Binding-site contacts:
Ligand atom CG contacts residue GLU1228 of chain 4.MA at 3.1 Å.
Ligand atom CD1 contacts residue ILE1053 of chain 4.A at 3.4 Å (hydrophobic).
Ligand atom C contacts residue ASN1069 of chain 4.A at 3.2 Å.
Ligand atom CD contacts residue GLU1228 of chain 4.MA at 3.0 Å.
Ligand atom CD1 contacts residue PHE1068 of chain 4.A at 3.4 Å (hydrophobic).
Ligand atom O contacts residue ILE1045 of chain 4.A at 3.6 Å.
Ligand atom N contacts residue GLN1074 of chain 4.A at 3.2 Å (h-bond).
Ligand atom O contacts residue THR1065 of chain 4.A at 3.6 Å.
Ligand atom CE1 contacts residue ARG1044 of chain 4.A at 3.5 Å.
Ligand atom CD contacts residue GLN1074 of chain 4.A at 3.5 Å.
Ligand atom O contacts residue ASN1069 of chain 4.A at 3.0 Å (h-bond).
Ligand atom O contacts residue ARG1049 of chain 4.A at 3.7 Å.
Ligand atom NH1 contacts residue ASP1073 of chain 4.A at 3.6 Å.
Ligand atom N contacts residue ASN1069 of chain 4.A at 2.9 Å (h-bond).
Ligand atom N contacts residue THR1065 of chain 4.A at 3.2 Å (h-bond).
Ligand atom CG contacts residue ILE1045 of chain 4.A at 3.5 Å (hydrophobic).
Ligand atom O contacts residue ARG1049 of chain 4.A at 3.7 Å.
Ligand atom O contacts residue THR1065 of chain 4.A at 3.2 Å.
Ligand atom CD1 contacts residue THR1065 of chain 4.A at 3.5 Å.
Ligand atom NH1 contacts residue ASN1069 of chain 4.A at 2.8 Å (h-bond).
Ligand atom CE contacts residue LYS1225 of chain 4.MA at 2.8 Å.
Ligand atom O contacts residue GLN1074 of chain 4.A at 3.0 Å (h-bond).
Ligand atom O contacts residue ASN1069 of chain 4.A at 3.3 Å (h-bond).
Ligand atom CZ contacts residue ARG1044 of chain 4.A at 3.2 Å.
Ligand atom O contacts residue ARG1049 of chain 4.A at 3.7 Å.
Ligand atom CB contacts residue GLN1074 of chain 4.A at 3.5 Å.
Ligand atom OG1 contacts residue ARG1049 of chain 4.A at 2.9 Å (salt-bridge).
Ligand atom CB contacts residue GLU1052 of chain 4.A at 3.1 Å.
Ligand atom CA contacts residue THR1065 of chain 4.A at 3.6 Å.
Ligand atom CA contacts residue ASN1069 of chain 4.A at 3.5 Å.
Ligand atom CG contacts residue GLU1052 of chain 4.A at 3.2 Å.
Ligand atom NZ contacts residue LYS1225 of chain 4.MA at 2.1 Å.
Ligand atom CG2 contacts residue PHE1068 of chain 4.A at 3.6 Å (hydrophobic).
Ligand atom CD1 contacts residue ARG1044 of chain 4.A at 3.1 Å.
Ligand atom CE contacts residue GLU1228 of chain 4.MA at 2.5 Å.
Ligand atom CD2 contacts residue ILE1045 of chain 4.A at 3.7 Å (hydrophobic).
Ligand atom NZ contacts residue GLU1228 of chain 4.MA at 2.9 Å.
Ligand atom NZ contacts residue ASP1073 of chain 4.A at 3.0 Å (salt-bridge).
Ligand atom NH2 contacts residue ASP1073 of chain 4.A at 3.1 Å (salt-bridge).
Ligand atom CG1 contacts residue PHE1068 of chain 4.A at 3.4 Å (hydrophobic).

The small molecule below binds the protein below.
Small molecule (SMILES): CC[C@H](C)[C@H](NC(=O)[C@@H](NC(=O)[C@H](CC(C)C)NC(=O)[C@@H](N)CCCCN)C(C)C)C(=O)N[C@@H](CC(N)=O)C(=O)N[C@@H](CCCCN)C(=O)N[C@@H](CC(=O)O)C(=O)N[C@@H](CCSC)C(=O)N[C@@H](CCCN=C(N)N)C(=O)N[C@H](C(=O)N[C@@H](CC(=O)O)C(=O)N[C@@H](CC(C)C)C(=O)N[C@@H](Cc1ccccc1)C(=O)N[C@@H](CO)C(=O)N1CCC[C@H]1C(=O)N1CCC[C@H]1C(=O)N[C@H](C=O)CC(N)=O)[C@@H](C)O

Sequence of chain 4.A:
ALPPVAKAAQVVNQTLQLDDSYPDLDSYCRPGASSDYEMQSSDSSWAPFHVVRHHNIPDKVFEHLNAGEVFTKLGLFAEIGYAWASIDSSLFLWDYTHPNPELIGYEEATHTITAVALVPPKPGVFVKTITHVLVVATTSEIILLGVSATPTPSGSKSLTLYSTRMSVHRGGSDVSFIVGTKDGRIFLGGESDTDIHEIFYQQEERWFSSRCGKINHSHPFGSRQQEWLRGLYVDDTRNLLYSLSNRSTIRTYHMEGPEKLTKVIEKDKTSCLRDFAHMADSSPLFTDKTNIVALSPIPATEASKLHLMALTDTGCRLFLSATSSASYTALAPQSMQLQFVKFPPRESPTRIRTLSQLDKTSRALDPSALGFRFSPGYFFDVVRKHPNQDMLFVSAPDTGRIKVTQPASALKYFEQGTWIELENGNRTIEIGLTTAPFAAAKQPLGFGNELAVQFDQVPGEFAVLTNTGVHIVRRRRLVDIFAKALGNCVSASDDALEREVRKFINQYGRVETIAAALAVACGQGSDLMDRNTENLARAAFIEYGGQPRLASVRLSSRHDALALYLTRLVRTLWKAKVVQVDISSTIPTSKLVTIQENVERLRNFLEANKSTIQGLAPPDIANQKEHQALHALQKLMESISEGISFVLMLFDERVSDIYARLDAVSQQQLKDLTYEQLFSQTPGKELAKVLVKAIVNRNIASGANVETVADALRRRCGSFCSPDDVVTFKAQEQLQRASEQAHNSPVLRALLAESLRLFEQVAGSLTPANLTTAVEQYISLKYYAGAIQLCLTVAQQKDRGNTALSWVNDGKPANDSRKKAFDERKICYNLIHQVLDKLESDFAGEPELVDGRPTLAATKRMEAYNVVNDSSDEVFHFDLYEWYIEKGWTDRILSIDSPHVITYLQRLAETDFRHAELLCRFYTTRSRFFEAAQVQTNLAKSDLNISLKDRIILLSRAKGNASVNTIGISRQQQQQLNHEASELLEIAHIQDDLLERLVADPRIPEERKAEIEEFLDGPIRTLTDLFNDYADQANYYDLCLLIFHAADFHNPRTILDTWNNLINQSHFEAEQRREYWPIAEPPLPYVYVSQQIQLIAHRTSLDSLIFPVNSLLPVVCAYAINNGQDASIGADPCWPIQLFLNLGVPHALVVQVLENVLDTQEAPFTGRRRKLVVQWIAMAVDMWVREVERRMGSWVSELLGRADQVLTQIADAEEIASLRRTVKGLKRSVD

Sequence of chain 4.MA:
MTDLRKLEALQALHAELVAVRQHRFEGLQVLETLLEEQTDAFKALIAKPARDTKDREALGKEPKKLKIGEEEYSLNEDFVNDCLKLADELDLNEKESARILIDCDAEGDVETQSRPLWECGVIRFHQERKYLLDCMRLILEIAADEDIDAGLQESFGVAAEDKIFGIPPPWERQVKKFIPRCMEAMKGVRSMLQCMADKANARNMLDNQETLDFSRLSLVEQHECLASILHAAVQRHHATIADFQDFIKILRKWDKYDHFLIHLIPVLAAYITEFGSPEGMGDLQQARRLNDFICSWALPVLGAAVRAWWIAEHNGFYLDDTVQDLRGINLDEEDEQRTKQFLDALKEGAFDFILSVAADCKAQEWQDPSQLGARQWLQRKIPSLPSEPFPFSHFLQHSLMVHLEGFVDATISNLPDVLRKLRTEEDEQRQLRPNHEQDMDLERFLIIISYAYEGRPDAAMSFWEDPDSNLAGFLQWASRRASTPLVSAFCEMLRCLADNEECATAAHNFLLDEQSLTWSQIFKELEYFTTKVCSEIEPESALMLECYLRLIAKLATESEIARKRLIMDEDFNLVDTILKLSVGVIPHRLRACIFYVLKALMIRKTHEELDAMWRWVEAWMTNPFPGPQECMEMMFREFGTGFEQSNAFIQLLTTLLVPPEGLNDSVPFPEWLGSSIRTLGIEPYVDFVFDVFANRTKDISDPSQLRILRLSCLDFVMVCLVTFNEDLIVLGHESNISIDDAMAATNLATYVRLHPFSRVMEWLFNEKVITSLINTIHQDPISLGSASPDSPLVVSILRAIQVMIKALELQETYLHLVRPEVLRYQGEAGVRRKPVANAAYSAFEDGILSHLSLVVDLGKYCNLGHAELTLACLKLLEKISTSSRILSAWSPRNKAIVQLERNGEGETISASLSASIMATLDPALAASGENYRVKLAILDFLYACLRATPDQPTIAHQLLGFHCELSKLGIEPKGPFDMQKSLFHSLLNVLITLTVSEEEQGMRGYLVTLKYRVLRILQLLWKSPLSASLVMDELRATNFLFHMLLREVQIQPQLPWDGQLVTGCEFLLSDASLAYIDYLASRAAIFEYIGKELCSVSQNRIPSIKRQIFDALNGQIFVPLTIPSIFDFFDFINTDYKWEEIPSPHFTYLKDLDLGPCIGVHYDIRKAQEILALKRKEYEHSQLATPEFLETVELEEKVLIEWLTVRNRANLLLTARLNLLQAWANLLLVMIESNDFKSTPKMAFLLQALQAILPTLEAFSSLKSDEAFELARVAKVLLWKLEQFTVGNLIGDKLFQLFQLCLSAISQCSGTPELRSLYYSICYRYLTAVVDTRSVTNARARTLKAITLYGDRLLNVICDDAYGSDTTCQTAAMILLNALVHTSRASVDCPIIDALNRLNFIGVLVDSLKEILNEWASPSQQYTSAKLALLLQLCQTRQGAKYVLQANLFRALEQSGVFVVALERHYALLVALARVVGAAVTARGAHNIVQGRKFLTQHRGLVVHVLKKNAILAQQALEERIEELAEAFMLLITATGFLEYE